Binding-site contacts:
Ligand atom C18 contacts residue CLR1 of chain 1.O at 3.5 Å.
Ligand atom C15 contacts residue THR334 of chain 1.A at 4.2 Å.
Ligand atom C4 contacts residue SER329 of chain 1.A at 4.0 Å.
Ligand atom C25 contacts residue MET338 of chain 1.A at 3.9 Å (hydrophobic).
Ligand atom C15 contacts residue CLR1 of chain 1.O at 4.3 Å.
Ligand atom C4 contacts residue GLN328 of chain 1.A at 4.4 Å.
Ligand atom C6 contacts residue SER329 of chain 1.A at 3.6 Å.
Ligand atom C19 contacts residue CLR1 of chain 1.O at 4.0 Å.
Ligand atom C15 contacts residue TRP496 of chain 1.A at 4.2 Å (hydrophobic).
Ligand atom C6 contacts residue LEU490 of chain 1.A at 3.6 Å (hydrophobic).
Ligand atom C7 contacts residue LEU490 of chain 1.A at 4.3 Å (hydrophobic).
Ligand atom C5 contacts residue LEU490 of chain 1.A at 4.2 Å (hydrophobic).
Ligand atom C7 contacts residue SER329 of chain 1.A at 4.1 Å.
Ligand atom C4 contacts residue LEU490 of chain 1.A at 4.3 Å (hydrophobic).
Ligand atom C24 contacts residue MET338 of chain 1.A at 3.8 Å (hydrophobic).
Ligand atom C27 contacts residue CLR1 of chain 1.O at 4.0 Å.
Ligand atom C16 contacts residue THR334 of chain 1.A at 3.9 Å.
Ligand atom C6 contacts residue GLN328 of chain 1.A at 4.3 Å.
Ligand atom C8 contacts residue CLR1 of chain 1.O at 4.3 Å.
Ligand atom C7 contacts residue TRP496 of chain 1.A at 4.4 Å (hydrophobic).
Ligand atom C14 contacts residue TRP496 of chain 1.A at 4.3 Å (hydrophobic).
Ligand atom C2 contacts residue LEU490 of chain 1.A at 4.4 Å (hydrophobic).
Ligand atom C27 contacts residue MET338 of chain 1.A at 3.8 Å (hydrophobic).
Ligand atom C16 contacts residue ILE500 of chain 1.A at 4.3 Å (hydrophobic).
Ligand atom C5 contacts residue SER329 of chain 1.A at 3.8 Å.
Ligand atom C24 contacts residue ILE503 of chain 1.A at 3.9 Å (hydrophobic).

The small molecule below binds the protein below.
Small molecule (SMILES): CC(C)CCC[C@@H](C)[C@H]1CC[C@H]2[C@@H]3CC=C4C[C@@H](O)CC[C@]4(C)[C@H]3CC[C@]12C

Sequence of chain 1.A:
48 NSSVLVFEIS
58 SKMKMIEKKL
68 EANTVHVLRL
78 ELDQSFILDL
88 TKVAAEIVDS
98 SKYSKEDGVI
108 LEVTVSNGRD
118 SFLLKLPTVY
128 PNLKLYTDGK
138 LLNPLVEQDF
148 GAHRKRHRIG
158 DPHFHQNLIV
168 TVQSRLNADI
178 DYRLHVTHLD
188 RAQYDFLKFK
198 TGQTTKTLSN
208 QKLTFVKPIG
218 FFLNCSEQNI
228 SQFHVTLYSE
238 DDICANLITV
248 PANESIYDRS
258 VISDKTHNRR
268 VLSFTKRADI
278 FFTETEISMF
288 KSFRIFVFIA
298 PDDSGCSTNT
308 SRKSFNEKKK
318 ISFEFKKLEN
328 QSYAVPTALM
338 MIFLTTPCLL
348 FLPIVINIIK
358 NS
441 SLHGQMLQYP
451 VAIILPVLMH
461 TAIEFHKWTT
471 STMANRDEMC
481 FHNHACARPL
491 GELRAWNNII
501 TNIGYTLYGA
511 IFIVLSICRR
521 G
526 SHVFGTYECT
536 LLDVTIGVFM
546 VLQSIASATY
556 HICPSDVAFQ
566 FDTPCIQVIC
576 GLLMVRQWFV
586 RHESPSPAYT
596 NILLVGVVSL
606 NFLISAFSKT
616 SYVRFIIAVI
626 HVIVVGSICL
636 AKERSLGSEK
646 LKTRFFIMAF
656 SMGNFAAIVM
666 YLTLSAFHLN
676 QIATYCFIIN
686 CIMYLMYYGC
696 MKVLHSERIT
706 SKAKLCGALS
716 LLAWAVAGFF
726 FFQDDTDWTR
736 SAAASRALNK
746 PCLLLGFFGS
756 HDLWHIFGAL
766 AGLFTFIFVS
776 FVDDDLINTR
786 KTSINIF